The small molecule below binds the protein below.
Small molecule (SMILES): CC(=O)N[C@@H]1[C@@H](O)[C@H](O)[C@@H](CO)O[C@H]1O

Sequence of chain 1.H:
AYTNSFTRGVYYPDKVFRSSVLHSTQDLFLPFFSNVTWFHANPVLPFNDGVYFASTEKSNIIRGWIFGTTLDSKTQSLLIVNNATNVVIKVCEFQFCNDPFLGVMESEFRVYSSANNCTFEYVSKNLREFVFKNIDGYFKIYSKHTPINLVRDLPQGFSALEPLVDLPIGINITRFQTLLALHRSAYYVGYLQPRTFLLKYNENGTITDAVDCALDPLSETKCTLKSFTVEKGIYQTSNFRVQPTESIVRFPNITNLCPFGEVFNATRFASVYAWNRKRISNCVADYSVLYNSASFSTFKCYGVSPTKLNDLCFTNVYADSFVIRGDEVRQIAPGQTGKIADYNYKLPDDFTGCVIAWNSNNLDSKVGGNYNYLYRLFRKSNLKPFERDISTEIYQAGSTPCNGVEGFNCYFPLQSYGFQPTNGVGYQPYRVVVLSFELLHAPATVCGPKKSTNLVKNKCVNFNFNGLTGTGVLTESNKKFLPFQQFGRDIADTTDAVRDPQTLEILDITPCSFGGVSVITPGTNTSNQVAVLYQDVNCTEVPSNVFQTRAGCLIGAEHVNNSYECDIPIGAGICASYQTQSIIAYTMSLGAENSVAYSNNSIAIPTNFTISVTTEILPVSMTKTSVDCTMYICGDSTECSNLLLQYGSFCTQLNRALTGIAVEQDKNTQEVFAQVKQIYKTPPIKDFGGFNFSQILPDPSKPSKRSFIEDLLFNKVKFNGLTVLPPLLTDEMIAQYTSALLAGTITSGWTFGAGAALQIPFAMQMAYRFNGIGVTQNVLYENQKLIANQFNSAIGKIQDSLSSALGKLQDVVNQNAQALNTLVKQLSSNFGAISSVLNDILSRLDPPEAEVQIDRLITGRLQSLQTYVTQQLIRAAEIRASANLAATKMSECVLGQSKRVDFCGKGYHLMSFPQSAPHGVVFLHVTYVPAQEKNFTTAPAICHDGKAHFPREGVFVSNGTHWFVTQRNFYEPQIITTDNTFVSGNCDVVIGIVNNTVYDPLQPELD

Binding-site contacts:
Ligand atom O5 contacts residue ASN165 of chain 1.H at 2.4 Å (h-bond).
Ligand atom C4 contacts residue ASN165 of chain 1.H at 4.3 Å.
Ligand atom C5 contacts residue ASN165 of chain 1.H at 3.7 Å.
Ligand atom O5 contacts residue GLU132 of chain 1.H at 4.0 Å.
Ligand atom C6 contacts residue ASN165 of chain 1.H at 4.4 Å.
Ligand atom O6 contacts residue ASN165 of chain 1.H at 3.8 Å.
Ligand atom C2 contacts residue ASN165 of chain 1.H at 2.5 Å.
Ligand atom C3 contacts residue ASN165 of chain 1.H at 3.8 Å.
Ligand atom N2 contacts residue ASN165 of chain 1.H at 2.9 Å (h-bond).
Ligand atom C7 contacts residue ASN165 of chain 1.H at 3.9 Å.
Ligand atom O6 contacts residue ASN164 of chain 1.H at 4.3 Å.
Ligand atom C1 contacts residue ASN165 of chain 1.H at 1.4 Å.
Ligand atom C1 contacts residue GLU132 of chain 1.H at 3.7 Å.